Sequence of chain 1.D:
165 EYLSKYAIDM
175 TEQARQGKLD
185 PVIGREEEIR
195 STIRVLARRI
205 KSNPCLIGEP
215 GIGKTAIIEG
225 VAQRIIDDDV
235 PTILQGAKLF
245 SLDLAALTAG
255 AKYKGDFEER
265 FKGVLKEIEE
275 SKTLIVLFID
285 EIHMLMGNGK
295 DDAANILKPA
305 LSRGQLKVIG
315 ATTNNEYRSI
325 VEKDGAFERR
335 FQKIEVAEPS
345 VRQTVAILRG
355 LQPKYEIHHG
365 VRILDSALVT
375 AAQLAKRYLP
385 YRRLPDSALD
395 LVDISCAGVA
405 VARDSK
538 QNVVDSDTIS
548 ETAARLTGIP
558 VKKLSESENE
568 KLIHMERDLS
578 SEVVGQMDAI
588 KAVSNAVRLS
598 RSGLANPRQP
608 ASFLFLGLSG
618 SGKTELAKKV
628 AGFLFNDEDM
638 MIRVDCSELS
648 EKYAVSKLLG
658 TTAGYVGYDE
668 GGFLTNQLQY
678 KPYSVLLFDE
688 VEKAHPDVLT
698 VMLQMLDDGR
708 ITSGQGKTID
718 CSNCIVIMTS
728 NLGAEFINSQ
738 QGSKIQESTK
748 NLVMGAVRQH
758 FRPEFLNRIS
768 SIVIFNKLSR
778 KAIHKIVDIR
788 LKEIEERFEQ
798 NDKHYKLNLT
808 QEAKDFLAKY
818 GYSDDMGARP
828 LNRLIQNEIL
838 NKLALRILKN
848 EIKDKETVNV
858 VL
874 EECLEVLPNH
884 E

Sequence of chain 1.C:
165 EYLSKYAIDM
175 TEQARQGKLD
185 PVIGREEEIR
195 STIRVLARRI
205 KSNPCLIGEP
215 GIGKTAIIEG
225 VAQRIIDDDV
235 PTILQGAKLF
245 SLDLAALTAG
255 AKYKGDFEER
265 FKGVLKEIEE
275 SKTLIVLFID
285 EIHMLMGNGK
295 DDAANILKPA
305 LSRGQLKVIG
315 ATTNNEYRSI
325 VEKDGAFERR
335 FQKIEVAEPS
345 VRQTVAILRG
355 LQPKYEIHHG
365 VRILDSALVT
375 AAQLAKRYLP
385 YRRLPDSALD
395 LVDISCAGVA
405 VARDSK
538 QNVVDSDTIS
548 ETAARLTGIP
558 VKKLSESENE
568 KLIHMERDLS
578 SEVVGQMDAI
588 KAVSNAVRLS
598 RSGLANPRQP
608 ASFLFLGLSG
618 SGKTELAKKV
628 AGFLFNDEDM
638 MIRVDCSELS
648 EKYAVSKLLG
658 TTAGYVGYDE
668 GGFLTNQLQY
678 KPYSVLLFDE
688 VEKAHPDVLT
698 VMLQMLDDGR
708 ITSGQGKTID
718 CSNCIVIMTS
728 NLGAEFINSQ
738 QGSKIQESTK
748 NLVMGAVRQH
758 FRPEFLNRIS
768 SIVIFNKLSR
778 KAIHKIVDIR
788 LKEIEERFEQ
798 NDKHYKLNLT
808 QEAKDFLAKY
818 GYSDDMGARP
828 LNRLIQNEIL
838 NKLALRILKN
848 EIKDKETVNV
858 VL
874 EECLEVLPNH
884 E

Binding-site contacts:
Ligand atom O2B contacts residue LYS218 of chain 1.D at 2.9 Å (salt-bridge).
Ligand atom C6 contacts residue ILE351 of chain 1.D at 3.8 Å (hydrophobic).
Ligand atom N3 contacts residue LEU355 of chain 1.D at 3.7 Å.
Ligand atom N6 contacts residue ARG189 of chain 1.D at 3.5 Å.
Ligand atom O2B contacts residue GLY215 of chain 1.D at 3.3 Å (h-bond).
Ligand atom O3G contacts residue ARG334 of chain 1.C at 3.6 Å (salt-bridge).
Ligand atom C2 contacts residue VAL186 of chain 1.D at 3.8 Å (hydrophobic).
Ligand atom O2G contacts residue ARG334 of chain 1.C at 2.8 Å (salt-bridge).
Ligand atom O2' contacts residue ASP184 of chain 1.D at 3.8 Å.
Ligand atom O3B contacts residue ARG334 of chain 1.C at 3.2 Å (salt-bridge).
Ligand atom N6 contacts residue ILE351 of chain 1.D at 3.4 Å.
Ligand atom N1 contacts residue ILE187 of chain 1.D at 3.0 Å (h-bond).
Ligand atom PB contacts residue LYS218 of chain 1.D at 3.7 Å.
Ligand atom PA contacts residue THR219 of chain 1.D at 3.7 Å.
Ligand atom O2A contacts residue LYS218 of chain 1.D at 3.0 Å (salt-bridge).
Ligand atom O2G contacts residue THR219 of chain 1.D at 3.3 Å (h-bond).
Ligand atom S1G contacts residue ARG334 of chain 1.C at 1.1 Å (salt-bridge).
Ligand atom N1 contacts residue VAL186 of chain 1.D at 3.6 Å.
Ligand atom O2A contacts residue GLY217 of chain 1.D at 2.9 Å.
Ligand atom O2A contacts residue THR219 of chain 1.D at 2.7 Å (h-bond).
Ligand atom C2 contacts residue ILE187 of chain 1.D at 3.8 Å (hydrophobic).
Ligand atom C2 contacts residue PRO185 of chain 1.D at 3.2 Å (hydrophobic).
Ligand atom O4' contacts residue PRO389 of chain 1.D at 3.6 Å (h-bond).
Ligand atom O1B contacts residue THR219 of chain 1.D at 3.0 Å (h-bond).
Ligand atom C1' contacts residue LEU393 of chain 1.D at 3.8 Å (hydrophobic).
Ligand atom PB contacts residue GLY215 of chain 1.D at 3.6 Å.
Ligand atom C8 contacts residue PRO389 of chain 1.D at 3.8 Å (hydrophobic).
Ligand atom O4' contacts residue LEU393 of chain 1.D at 3.6 Å.
Ligand atom O2B contacts residue ILE216 of chain 1.D at 2.9 Å (h-bond).
Ligand atom N6 contacts residue ILE187 of chain 1.D at 3.0 Å (h-bond).
Ligand atom O1A contacts residue THR219 of chain 1.D at 2.8 Å (h-bond).
Ligand atom C8 contacts residue GLY217 of chain 1.D at 3.8 Å.
Ligand atom O3B contacts residue GLY215 of chain 1.D at 2.9 Å (h-bond).
Ligand atom PG contacts residue ARG334 of chain 1.C at 2.4 Å.
Ligand atom O2A contacts residue ALA220 of chain 1.D at 3.2 Å (h-bond).
Ligand atom C5 contacts residue ALA220 of chain 1.D at 3.7 Å (hydrophobic).
Ligand atom N7 contacts residue GLY217 of chain 1.D at 3.8 Å.
Ligand atom O2B contacts residue GLY217 of chain 1.D at 2.9 Å (h-bond).
Ligand atom O3A contacts residue GLY217 of chain 1.D at 3.8 Å.
Ligand atom C6 contacts residue ILE187 of chain 1.D at 3.8 Å (hydrophobic).

A small-molecule ligand and the protein it binds are described below.
Small molecule (SMILES): Nc1ncnc2c1ncn2[C@@H]1O[C@H](COP(=O)(O)OP(=O)(O)OP(O)(O)=S)[C@@H](O)[C@H]1O